Binding-site contacts:
Ligand atom C3 contacts residue ASN1074 of chain 1.A at 4.3 Å.
Ligand atom O6 contacts residue ALA706 of chain 1.A at 4.5 Å.
Ligand atom N2 contacts residue ASN1074 of chain 1.A at 4.3 Å.
Ligand atom C7 contacts residue ASN1074 of chain 1.A at 4.3 Å.
Ligand atom C8 contacts residue ASN1074 of chain 1.A at 3.7 Å.
Ligand atom C4 contacts residue ASN1074 of chain 1.A at 4.1 Å.
Ligand atom C1 contacts residue ASN1074 of chain 1.A at 3.4 Å.
Ligand atom O6 contacts residue ASN1074 of chain 1.A at 3.8 Å.
Ligand atom C6 contacts residue ASN1074 of chain 1.A at 4.4 Å.
Ligand atom C2 contacts residue ASN1074 of chain 1.A at 3.4 Å.
Ligand atom C5 contacts residue ASN1074 of chain 1.A at 4.0 Å.
Ligand atom O5 contacts residue ASN1074 of chain 1.A at 3.0 Å (h-bond).

This protein binds this small molecule.
Small molecule (SMILES): CC(=O)N[C@@H]1[C@@H](O)[C@H](O)[C@@H](CO)O[C@H]1O

Sequence of chain 1.A:
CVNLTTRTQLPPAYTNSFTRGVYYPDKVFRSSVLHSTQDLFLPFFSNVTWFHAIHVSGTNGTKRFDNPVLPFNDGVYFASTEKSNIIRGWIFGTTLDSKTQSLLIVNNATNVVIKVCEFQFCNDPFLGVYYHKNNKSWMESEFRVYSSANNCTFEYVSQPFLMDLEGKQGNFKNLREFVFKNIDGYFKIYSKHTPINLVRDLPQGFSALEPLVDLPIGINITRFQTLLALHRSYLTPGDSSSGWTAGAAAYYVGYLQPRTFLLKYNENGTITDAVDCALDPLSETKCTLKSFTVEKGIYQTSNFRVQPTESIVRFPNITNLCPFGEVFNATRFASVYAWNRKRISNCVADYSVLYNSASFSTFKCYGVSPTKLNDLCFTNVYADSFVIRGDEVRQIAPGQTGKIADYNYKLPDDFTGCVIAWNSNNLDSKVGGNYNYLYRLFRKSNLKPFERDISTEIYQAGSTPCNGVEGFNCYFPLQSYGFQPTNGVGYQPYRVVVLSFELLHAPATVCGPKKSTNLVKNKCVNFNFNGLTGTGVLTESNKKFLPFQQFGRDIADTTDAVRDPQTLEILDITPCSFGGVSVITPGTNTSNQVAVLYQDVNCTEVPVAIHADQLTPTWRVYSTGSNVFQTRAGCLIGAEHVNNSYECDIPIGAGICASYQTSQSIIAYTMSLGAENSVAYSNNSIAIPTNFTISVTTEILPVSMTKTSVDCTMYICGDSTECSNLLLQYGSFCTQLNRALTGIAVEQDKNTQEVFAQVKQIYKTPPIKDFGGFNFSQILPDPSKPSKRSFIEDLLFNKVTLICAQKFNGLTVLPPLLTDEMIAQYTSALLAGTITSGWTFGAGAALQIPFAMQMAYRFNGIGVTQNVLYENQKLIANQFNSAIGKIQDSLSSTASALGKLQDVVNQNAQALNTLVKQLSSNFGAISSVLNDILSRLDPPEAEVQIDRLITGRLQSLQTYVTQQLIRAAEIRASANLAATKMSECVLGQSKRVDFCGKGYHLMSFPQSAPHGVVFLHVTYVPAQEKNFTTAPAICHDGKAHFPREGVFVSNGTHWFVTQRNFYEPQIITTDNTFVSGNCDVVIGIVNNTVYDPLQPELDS